The protein below binds the small molecule below.
Small molecule (SMILES): Nc1nc2c(ncn2[C@@H]2O[C@H](CO[P](=O)(O)O[P](=O)(O)NP(=O)(O)O)[C@@H](O)[C@H]2O)c(=O)[nH]1

Binding-site contacts:
Ligand atom O1G contacts residue SER19 of chain 1.D at 2.9 Å (h-bond).
Ligand atom PB contacts residue MG1 of chain 1.P at 3.3 Å.
Ligand atom C6 contacts residue ASP126 of chain 1.D at 3.1 Å.
Ligand atom O3G contacts residue THR42 of chain 1.D at 2.3 Å (h-bond).
Ligand atom O3G contacts residue MG1 of chain 1.P at 1.9 Å.
Ligand atom N1 contacts residue ASP126 of chain 1.D at 2.2 Å (salt-bridge).
Ligand atom N2 contacts residue ASP126 of chain 1.D at 2.8 Å (salt-bridge).
Ligand atom O2' contacts residue PHE35 of chain 1.D at 3.4 Å.
Ligand atom O3A contacts residue GLY22 of chain 1.D at 3.2 Å (h-bond).
Ligand atom N2 contacts residue TYR158 of chain 1.E at 3.2 Å (h-bond).
Ligand atom O6 contacts residue LEU155 of chain 1.D at 3.2 Å (h-bond).
Ligand atom N2 contacts residue LEU127 of chain 1.D at 3.2 Å.
Ligand atom O2G contacts residue GLY68 of chain 1.D at 2.9 Å (h-bond).
Ligand atom O2B contacts residue SER24 of chain 1.D at 2.8 Å (h-bond).
Ligand atom O1B contacts residue GLY22 of chain 1.D at 3.1 Å (h-bond).
Ligand atom O1A contacts residue ASN25 of chain 1.D at 2.7 Å (h-bond).
Ligand atom N3B contacts residue GLY20 of chain 1.D at 3.1 Å (h-bond).
Ligand atom PG contacts residue MG1 of chain 1.P at 3.0 Å.
Ligand atom C2 contacts residue ASP126 of chain 1.D at 3.2 Å.
Ligand atom O1G contacts residue SER41 of chain 1.D at 3.0 Å (h-bond).
Ligand atom O1A contacts residue GLY22 of chain 1.D at 3.1 Å.
Ligand atom O2' contacts residue LEU37 of chain 1.D at 2.9 Å (h-bond).
Ligand atom O6 contacts residue ALA154 of chain 1.D at 3.0 Å (h-bond).
Ligand atom O6 contacts residue ASP126 of chain 1.D at 3.1 Å (salt-bridge).
Ligand atom O3' contacts residue LEU37 of chain 1.D at 2.8 Å (h-bond).
Ligand atom N7 contacts residue ASN123 of chain 1.D at 3.5 Å (h-bond).
Ligand atom O2G contacts residue MG1 of chain 1.P at 3.3 Å.
Ligand atom O2' contacts residue ASN36 of chain 1.D at 3.0 Å (h-bond).
Ligand atom O2G contacts residue LYS23 of chain 1.D at 2.6 Å (salt-bridge).
Ligand atom O3G contacts residue SER24 of chain 1.D at 3.5 Å (h-bond).
Ligand atom O6 contacts residue ASN123 of chain 1.D at 3.5 Å (h-bond).
Ligand atom O6 contacts residue LYS124 of chain 1.D at 3.5 Å.
Ligand atom C2 contacts residue LEU155 of chain 1.D at 3.4 Å (hydrophobic).
Ligand atom N2 contacts residue LEU155 of chain 1.D at 3.3 Å.
Ligand atom N1 contacts residue LEU155 of chain 1.D at 3.4 Å.
Ligand atom O1B contacts residue LYS23 of chain 1.D at 2.8 Å (salt-bridge).
Ligand atom O2A contacts residue SER39 of chain 1.D at 3.1 Å (h-bond).
Ligand atom O6 contacts residue SER153 of chain 1.D at 3.1 Å (h-bond).
Ligand atom O2B contacts residue MG1 of chain 1.P at 2.2 Å.
Ligand atom O4' contacts residue LYS124 of chain 1.D at 3.4 Å (salt-bridge).

Sequence of chain 1.E:
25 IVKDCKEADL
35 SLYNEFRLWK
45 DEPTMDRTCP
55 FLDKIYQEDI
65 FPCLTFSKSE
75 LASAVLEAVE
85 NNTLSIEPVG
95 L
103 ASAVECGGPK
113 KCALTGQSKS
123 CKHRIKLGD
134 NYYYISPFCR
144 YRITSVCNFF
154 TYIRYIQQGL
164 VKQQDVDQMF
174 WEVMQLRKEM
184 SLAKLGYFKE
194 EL

Sequence of chain 1.D:
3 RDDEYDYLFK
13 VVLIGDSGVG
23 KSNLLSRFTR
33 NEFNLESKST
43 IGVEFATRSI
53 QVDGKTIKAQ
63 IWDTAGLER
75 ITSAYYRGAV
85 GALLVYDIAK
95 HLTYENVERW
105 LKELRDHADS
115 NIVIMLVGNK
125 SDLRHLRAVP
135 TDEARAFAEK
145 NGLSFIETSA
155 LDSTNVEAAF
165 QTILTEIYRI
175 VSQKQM